Binding-site contacts:
Ligand atom C8 contacts residue GLY79 of chain 2.A at 4.1 Å.
Ligand atom N1 contacts residue LYS75 of chain 2.A at 4.1 Å.
Ligand atom O1 contacts residue GLY78 of chain 2.A at 3.5 Å (h-bond).
Ligand atom C6 contacts residue ILE98 of chain 2.A at 3.9 Å (hydrophobic).
Ligand atom C3 contacts residue PRO77 of chain 2.A at 4.1 Å (hydrophobic).
Ligand atom N2 contacts residue GLY79 of chain 2.A at 4.2 Å.
Ligand atom C12 contacts residue LYS75 of chain 2.A at 4.0 Å.
Ligand atom C13 contacts residue LYS75 of chain 2.A at 4.2 Å.
Ligand atom C2 contacts residue LEU67 of chain 2.A at 3.5 Å (hydrophobic).
Ligand atom C5 contacts residue GLY78 of chain 2.A at 3.7 Å.
Ligand atom C6 contacts residue TYR161 of chain 2.A at 3.9 Å (hydrophobic).
Ligand atom C2 contacts residue ILE98 of chain 2.A at 4.0 Å (hydrophobic).
Ligand atom C7 contacts residue LEU76 of chain 2.A at 3.7 Å (hydrophobic).
Ligand atom C1 contacts residue ILE98 of chain 2.A at 4.0 Å (hydrophobic).
Ligand atom C11 contacts residue ARG33 of chain 2.A at 3.9 Å.
Ligand atom C3 contacts residue LYS75 of chain 2.A at 4.0 Å.
Ligand atom C9 contacts residue GLU51 of chain 2.A at 3.7 Å.
Ligand atom C7 contacts residue GLY78 of chain 2.A at 3.4 Å.
Ligand atom C3 contacts residue LEU67 of chain 2.A at 3.8 Å (hydrophobic).
Ligand atom C10 contacts residue ARG33 of chain 2.A at 3.9 Å.
Ligand atom C5 contacts residue ILE98 of chain 2.A at 4.0 Å (hydrophobic).
Ligand atom C4 contacts residue LYS75 of chain 2.A at 4.0 Å.
Ligand atom O2 contacts residue LYS75 of chain 2.A at 3.7 Å.
Ligand atom N2 contacts residue GLU51 of chain 2.A at 3.2 Å (salt-bridge).
Ligand atom N1 contacts residue LEU76 of chain 2.A at 2.9 Å (h-bond).
Ligand atom C4 contacts residue ILE98 of chain 2.A at 4.1 Å (hydrophobic).
Ligand atom N2 contacts residue GLY78 of chain 2.A at 4.0 Å.
Ligand atom N1 contacts residue GLY78 of chain 2.A at 3.5 Å (h-bond).
Ligand atom C8 contacts residue THR49 of chain 2.A at 4.0 Å.
Ligand atom C4 contacts residue GLY78 of chain 2.A at 3.8 Å.
Ligand atom C2 contacts residue TYR161 of chain 2.A at 3.8 Å (hydrophobic).
Ligand atom O1 contacts residue GLY79 of chain 2.A at 4.2 Å.
Ligand atom C3 contacts residue ILE98 of chain 2.A at 4.1 Å (hydrophobic).
Ligand atom C1 contacts residue LEU23 of chain 2.A at 4.1 Å (hydrophobic).
Ligand atom C1 contacts residue TYR161 of chain 2.A at 3.5 Å (hydrophobic).
Ligand atom C8 contacts residue GLU51 of chain 2.A at 3.4 Å.
Ligand atom C6 contacts residue LEU23 of chain 2.A at 4.2 Å (hydrophobic).
Ligand atom C3 contacts residue LEU76 of chain 2.A at 3.7 Å (hydrophobic).
Ligand atom N2 contacts residue LEU76 of chain 2.A at 3.5 Å (h-bond).
Ligand atom C4 contacts residue LEU76 of chain 2.A at 3.7 Å (hydrophobic).

A protein and the small-molecule ligand that binds it are described below.
Small molecule (SMILES): O=C(NCCN1CCCC1=O)Nc1ccccc1

Sequence of chain 2.A:
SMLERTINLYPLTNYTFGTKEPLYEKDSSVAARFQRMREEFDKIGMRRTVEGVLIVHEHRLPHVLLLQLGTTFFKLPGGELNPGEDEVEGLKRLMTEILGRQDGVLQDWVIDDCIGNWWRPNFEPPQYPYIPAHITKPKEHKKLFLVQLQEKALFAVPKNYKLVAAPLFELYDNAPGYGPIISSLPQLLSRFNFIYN